Binding-site contacts:
Ligand atom C12 contacts residue HIS194 of chain 1.B at 3.7 Å.
Ligand atom O20 contacts residue THR136 of chain 1.B at 3.2 Å.
Ligand atom O14 contacts residue LEU190 of chain 1.B at 3.5 Å (h-bond).
Ligand atom O14 contacts residue VAL191 of chain 1.B at 3.6 Å.
Ligand atom C10 contacts residue VAL191 of chain 1.B at 3.9 Å (hydrophobic).
Ligand atom C17 contacts residue VAL191 of chain 1.B at 3.8 Å (hydrophobic).
Ligand atom O20 contacts residue LEU137 of chain 1.B at 2.7 Å (h-bond).
Ligand atom O28 contacts residue ZN1 of chain 1.H at 1.8 Å.
Ligand atom O29 contacts residue HIS198 of chain 1.B at 3.5 Å.
Ligand atom C11 contacts residue HIS194 of chain 1.B at 3.5 Å.
Ligand atom C15 contacts residue LEU190 of chain 1.B at 3.7 Å (hydrophobic).
Ligand atom O29 contacts residue HIS194 of chain 1.B at 3.4 Å (h-bond).
Ligand atom C13 contacts residue ALA228 of chain 1.B at 3.8 Å (hydrophobic).
Ligand atom O28 contacts residue HIS198 of chain 1.B at 3.6 Å (h-bond).
Ligand atom C24 contacts residue GLY138 of chain 1.B at 3.3 Å.
Ligand atom O28 contacts residue HIS204 of chain 1.B at 2.9 Å (h-bond).
Ligand atom C2 contacts residue HIS204 of chain 1.B at 3.8 Å.
Ligand atom C16 contacts residue LEU190 of chain 1.B at 3.7 Å (hydrophobic).
Ligand atom C9 contacts residue GLU195 of chain 1.B at 3.7 Å.
Ligand atom C6 contacts residue HIS204 of chain 1.B at 3.9 Å.
Ligand atom C48 contacts residue VAL142 of chain 1.B at 3.6 Å (hydrophobic).
Ligand atom C26 contacts residue GLU195 of chain 1.B at 3.4 Å.
Ligand atom C13 contacts residue PRO226 of chain 1.B at 3.8 Å (hydrophobic).
Ligand atom C25 contacts residue GLY138 of chain 1.B at 3.2 Å.
Ligand atom C18 contacts residue GLU187 of chain 1.B at 3.6 Å.
Ligand atom C48 contacts residue HIS198 of chain 1.B at 3.7 Å.
Ligand atom O20 contacts residue GLY138 of chain 1.B at 3.6 Å (h-bond).
Ligand atom C1 contacts residue HIS204 of chain 1.B at 3.8 Å.
Ligand atom O29 contacts residue GLU195 of chain 1.B at 2.6 Å (salt-bridge).
Ligand atom C9 contacts residue LEU137 of chain 1.B at 3.7 Å (hydrophobic).
Ligand atom O28 contacts residue HIS194 of chain 1.B at 2.9 Å (h-bond).
Ligand atom C26 contacts residue HIS194 of chain 1.B at 3.5 Å.
Ligand atom C17 contacts residue LEU190 of chain 1.B at 3.8 Å (hydrophobic).
Ligand atom C26 contacts residue ZN1 of chain 1.H at 2.6 Å.
Ligand atom C17 contacts residue VAL229 of chain 1.B at 3.5 Å (hydrophobic).
Ligand atom C12 contacts residue ALA228 of chain 1.B at 3.6 Å (hydrophobic).
Ligand atom O14 contacts residue HIS194 of chain 1.B at 3.0 Å.
Ligand atom O29 contacts residue ZN1 of chain 1.H at 2.7 Å.
Ligand atom O29 contacts residue GLY138 of chain 1.B at 3.9 Å.
Ligand atom C18 contacts residue VAL229 of chain 1.B at 3.4 Å (hydrophobic).

The small molecule below binds the protein below.
Small molecule (SMILES): CC#CCOc1ccc(S(=O)(=O)N[C@H](Cc2c[nH]c3ccc(C)cc23)C(=O)O)cc1

Sequence of chain 1.B:
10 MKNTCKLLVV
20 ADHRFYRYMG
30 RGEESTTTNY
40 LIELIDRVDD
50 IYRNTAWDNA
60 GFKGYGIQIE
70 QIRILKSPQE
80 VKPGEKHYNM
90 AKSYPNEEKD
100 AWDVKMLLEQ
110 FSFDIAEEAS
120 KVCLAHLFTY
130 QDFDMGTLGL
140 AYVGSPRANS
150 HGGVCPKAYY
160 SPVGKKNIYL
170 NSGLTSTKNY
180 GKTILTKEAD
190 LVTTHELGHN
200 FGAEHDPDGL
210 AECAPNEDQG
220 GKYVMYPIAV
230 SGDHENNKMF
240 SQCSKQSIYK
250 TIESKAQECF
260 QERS